Sequence of chain 3.A:
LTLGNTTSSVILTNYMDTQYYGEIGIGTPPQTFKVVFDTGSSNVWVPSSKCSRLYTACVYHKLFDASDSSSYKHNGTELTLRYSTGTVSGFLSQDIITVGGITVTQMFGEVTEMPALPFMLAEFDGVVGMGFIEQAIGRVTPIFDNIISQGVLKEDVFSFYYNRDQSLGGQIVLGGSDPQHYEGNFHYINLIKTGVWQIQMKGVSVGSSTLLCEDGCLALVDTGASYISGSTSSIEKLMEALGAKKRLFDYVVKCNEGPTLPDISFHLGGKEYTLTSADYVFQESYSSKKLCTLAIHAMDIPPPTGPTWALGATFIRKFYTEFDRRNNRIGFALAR

Binding-site contacts:
Ligand atom C8 contacts residue HIS74 of chain 3.A at 4.5 Å.
Ligand atom N2 contacts residue ASN75 of chain 3.A at 3.0 Å (h-bond).
Ligand atom C4 contacts residue ASN75 of chain 3.A at 4.2 Å.
Ligand atom O7 contacts residue ASN75 of chain 3.A at 3.4 Å (h-bond).
Ligand atom C2 contacts residue ASN75 of chain 3.A at 2.4 Å.
Ligand atom O5 contacts residue MET107 of chain 3.A at 4.4 Å.
Ligand atom N2 contacts residue THR77 of chain 3.A at 4.4 Å.
Ligand atom C7 contacts residue ASN75 of chain 3.A at 3.5 Å.
Ligand atom C1 contacts residue THR77 of chain 3.A at 3.9 Å.
Ligand atom C5 contacts residue ASN75 of chain 3.A at 3.6 Å.
Ligand atom O7 contacts residue HIS74 of chain 3.A at 3.8 Å.
Ligand atom C8 contacts residue ASN75 of chain 3.A at 3.3 Å.
Ligand atom C1 contacts residue ASN75 of chain 3.A at 1.4 Å.
Ligand atom C3 contacts residue ASN75 of chain 3.A at 3.8 Å.
Ligand atom O5 contacts residue ASN75 of chain 3.A at 2.3 Å (h-bond).

A protein and the small-molecule ligand that binds it are described below.
Small molecule (SMILES): CC(=O)N[C@@H]1[C@@H](O)[C@H](O)[C@@H](CO)O[C@H]1O